Binding-site contacts:
Ligand atom C7 contacts residue ASN57 of chain 4.A at 3.4 Å.
Ligand atom O5 contacts residue ASN57 of chain 4.A at 2.4 Å (h-bond).
Ligand atom C5 contacts residue ASN57 of chain 4.A at 3.7 Å.
Ligand atom C3 contacts residue ASN57 of chain 4.A at 3.7 Å.
Ligand atom C4 contacts residue ASN57 of chain 4.A at 4.2 Å.
Ligand atom O7 contacts residue ASN57 of chain 4.A at 4.1 Å.
Ligand atom C1 contacts residue ARG14 of chain 4.A at 3.9 Å.
Ligand atom C2 contacts residue ASN57 of chain 4.A at 2.3 Å.
Ligand atom O4 contacts residue ARG14 of chain 4.A at 4.1 Å.
Ligand atom N2 contacts residue ASN57 of chain 4.A at 2.8 Å (h-bond).
Ligand atom C8 contacts residue ASN57 of chain 4.A at 3.8 Å.
Ligand atom O5 contacts residue ARG14 of chain 4.A at 4.2 Å.
Ligand atom C1 contacts residue ASN57 of chain 4.A at 1.5 Å.
Ligand atom C5 contacts residue ARG14 of chain 4.A at 4.0 Å.

Sequence of chain 4.A:
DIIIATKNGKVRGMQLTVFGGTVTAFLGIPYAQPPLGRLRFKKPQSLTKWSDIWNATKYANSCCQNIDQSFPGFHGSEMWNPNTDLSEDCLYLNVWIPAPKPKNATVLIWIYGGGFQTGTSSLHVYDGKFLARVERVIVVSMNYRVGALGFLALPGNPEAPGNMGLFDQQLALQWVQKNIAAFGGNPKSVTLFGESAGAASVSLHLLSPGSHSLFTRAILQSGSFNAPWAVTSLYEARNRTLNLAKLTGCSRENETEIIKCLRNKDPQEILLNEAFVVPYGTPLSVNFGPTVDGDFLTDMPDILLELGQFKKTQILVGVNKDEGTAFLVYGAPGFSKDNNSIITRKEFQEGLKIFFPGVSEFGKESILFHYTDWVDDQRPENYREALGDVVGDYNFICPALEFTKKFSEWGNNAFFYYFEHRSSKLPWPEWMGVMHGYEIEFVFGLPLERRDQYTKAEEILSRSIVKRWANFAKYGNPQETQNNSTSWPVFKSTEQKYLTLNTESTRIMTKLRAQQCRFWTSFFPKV

The protein below binds the small molecule below.
Small molecule (SMILES): CC(=O)N[C@@H]1[C@@H](O)[C@H](O)[C@@H](CO)O[C@H]1O